Sequence of chain 1.F:
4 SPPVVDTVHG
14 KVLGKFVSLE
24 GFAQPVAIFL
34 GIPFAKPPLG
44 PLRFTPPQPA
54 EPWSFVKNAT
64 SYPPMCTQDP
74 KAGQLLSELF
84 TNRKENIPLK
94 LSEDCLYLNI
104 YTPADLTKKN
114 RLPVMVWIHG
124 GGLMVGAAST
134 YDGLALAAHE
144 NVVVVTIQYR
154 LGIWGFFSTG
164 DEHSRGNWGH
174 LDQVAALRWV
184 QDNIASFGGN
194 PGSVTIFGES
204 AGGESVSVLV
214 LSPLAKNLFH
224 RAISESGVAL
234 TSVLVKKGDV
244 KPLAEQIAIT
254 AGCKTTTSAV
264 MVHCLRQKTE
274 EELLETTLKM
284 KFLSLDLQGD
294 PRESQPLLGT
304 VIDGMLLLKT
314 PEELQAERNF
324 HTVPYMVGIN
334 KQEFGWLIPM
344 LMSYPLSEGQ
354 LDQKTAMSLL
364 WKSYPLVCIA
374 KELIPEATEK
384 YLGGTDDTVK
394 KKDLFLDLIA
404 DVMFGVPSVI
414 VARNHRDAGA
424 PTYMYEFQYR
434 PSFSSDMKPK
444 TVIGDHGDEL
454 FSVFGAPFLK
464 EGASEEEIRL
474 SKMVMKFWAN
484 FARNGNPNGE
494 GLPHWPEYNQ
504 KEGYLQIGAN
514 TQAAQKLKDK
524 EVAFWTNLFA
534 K

This small molecule binds to this protein.
Small molecule (SMILES): CN1[C@@H]2CC[C@H]1CC(OC(=O)[C@H](O)c1ccccc1)C2

Binding-site contacts:
Ligand atom C9 contacts residue SER203 of chain 1.F at 3.3 Å.
Ligand atom C15 contacts residue LEU79 of chain 1.F at 4.0 Å (hydrophobic).
Ligand atom C3 contacts residue ILE341 of chain 1.F at 4.2 Å (hydrophobic).
Ligand atom C9 contacts residue LEU237 of chain 1.F at 3.2 Å (hydrophobic).
Ligand atom C15 contacts residue VAL128 of chain 1.F at 3.5 Å (hydrophobic).
Ligand atom N8 contacts residue GLY125 of chain 1.F at 4.2 Å.
Ligand atom C9 contacts residue ALA204 of chain 1.F at 3.5 Å (hydrophobic).
Ligand atom C17 contacts residue ALA75 of chain 1.F at 4.2 Å (hydrophobic).
Ligand atom O12 contacts residue SER203 of chain 1.F at 3.5 Å (h-bond).
Ligand atom C4 contacts residue GLY125 of chain 1.F at 3.6 Å.
Ligand atom C13 contacts residue LEU344 of chain 1.F at 3.7 Å (hydrophobic).
Ligand atom C6 contacts residue VAL236 of chain 1.F at 3.5 Å (hydrophobic).
Ligand atom C18 contacts residue LEU344 of chain 1.F at 3.3 Å (hydrophobic).
Ligand atom C7 contacts residue VAL236 of chain 1.F at 4.0 Å (hydrophobic).
Ligand atom C1 contacts residue HIS449 of chain 1.F at 4.2 Å.
Ligand atom C5 contacts residue LEU237 of chain 1.F at 4.1 Å (hydrophobic).
Ligand atom C2 contacts residue ILE341 of chain 1.F at 3.4 Å (hydrophobic).
Ligand atom O12 contacts residue GLY125 of chain 1.F at 3.5 Å (h-bond).
Ligand atom C1 contacts residue PHE407 of chain 1.F at 3.6 Å (hydrophobic).
Ligand atom C7 contacts residue PHE407 of chain 1.F at 3.7 Å (hydrophobic).
Ligand atom C1 contacts residue ILE341 of chain 1.F at 4.1 Å (hydrophobic).
Ligand atom C7 contacts residue MET406 of chain 1.F at 3.4 Å (hydrophobic).
Ligand atom C1 contacts residue SER203 of chain 1.F at 3.4 Å.
Ligand atom C6 contacts residue MET406 of chain 1.F at 4.0 Å (hydrophobic).
Ligand atom O20 contacts residue LEU340 of chain 1.F at 3.8 Å.
Ligand atom C15 contacts residue LEU286 of chain 1.F at 3.9 Å (hydrophobic).
Ligand atom O20 contacts residue LEU344 of chain 1.F at 2.9 Å.
Ligand atom C17 contacts residue VAL128 of chain 1.F at 3.3 Å (hydrophobic).
Ligand atom O12 contacts residue GLY124 of chain 1.F at 3.6 Å.
Ligand atom C18 contacts residue LEU286 of chain 1.F at 3.7 Å (hydrophobic).
Ligand atom C2 contacts residue SER203 of chain 1.F at 3.5 Å.
Ligand atom C5 contacts residue GLY125 of chain 1.F at 3.7 Å.
Ligand atom C14 contacts residue LEU344 of chain 1.F at 3.6 Å (hydrophobic).
Ligand atom C16 contacts residue LEU344 of chain 1.F at 3.2 Å (hydrophobic).
Ligand atom O20 contacts residue LEU79 of chain 1.F at 4.2 Å.
Ligand atom C2 contacts residue HIS449 of chain 1.F at 3.8 Å.
Ligand atom C19 contacts residue LEU286 of chain 1.F at 3.5 Å (hydrophobic).
Ligand atom C17 contacts residue LEU286 of chain 1.F at 3.4 Å (hydrophobic).
Ligand atom C13 contacts residue LEU79 of chain 1.F at 4.0 Å (hydrophobic).
Ligand atom N8 contacts residue SER203 of chain 1.F at 3.1 Å (h-bond).